Binding-site contacts:
Ligand atom O1 contacts residue THR55 of chain 1.A at 3.3 Å (h-bond).
Ligand atom O1 contacts residue ARG105 of chain 1.A at 2.5 Å (salt-bridge).
Ligand atom P contacts residue ARG105 of chain 1.A at 3.4 Å.
Ligand atom O1P contacts residue LYS84 of chain 2.A at 2.5 Å (salt-bridge).
Ligand atom O2P contacts residue ARG54 of chain 1.A at 3.0 Å (salt-bridge).
Ligand atom O2P contacts residue SER80 of chain 2.A at 3.4 Å (h-bond).
Ligand atom O1P contacts residue ALA51 of chain 1.A at 3.9 Å.
Ligand atom C5 contacts residue LEU267 of chain 1.A at 3.8 Å (hydrophobic).
Ligand atom O3P contacts residue ARG54 of chain 1.A at 3.9 Å.
Ligand atom O2P contacts residue THR53 of chain 1.A at 3.2 Å (h-bond).
Ligand atom O4 contacts residue PRO268 of chain 1.A at 3.7 Å.
Ligand atom C4 contacts residue LYS84 of chain 2.A at 3.5 Å.
Ligand atom O1P contacts residue ARG105 of chain 1.A at 2.7 Å (salt-bridge).
Ligand atom O1P contacts residue SER80 of chain 2.A at 2.9 Å (h-bond).
Ligand atom C1 contacts residue HIS134 of chain 1.A at 3.9 Å.
Ligand atom O3 contacts residue LYS84 of chain 2.A at 2.8 Å (salt-bridge).
Ligand atom O1 contacts residue HIS134 of chain 1.A at 2.8 Å.
Ligand atom O2 contacts residue ARG167 of chain 1.A at 2.6 Å (salt-bridge).
Ligand atom P contacts residue SER80 of chain 2.A at 3.8 Å.
Ligand atom O5 contacts residue ARG229 of chain 1.A at 2.9 Å (salt-bridge).
Ligand atom C1P contacts residue LEU267 of chain 1.A at 3.0 Å (hydrophobic).
Ligand atom O3P contacts residue ARG105 of chain 1.A at 2.9 Å (salt-bridge).
Ligand atom O4 contacts residue ARG229 of chain 1.A at 2.9 Å (salt-bridge).
Ligand atom N2 contacts residue LEU267 of chain 1.A at 3.0 Å (h-bond).
Ligand atom C1 contacts residue LEU267 of chain 1.A at 3.4 Å (hydrophobic).
Ligand atom O3P contacts residue THR53 of chain 1.A at 3.8 Å.
Ligand atom C5 contacts residue ARG229 of chain 1.A at 3.4 Å.
Ligand atom C4 contacts residue ARG105 of chain 1.A at 3.9 Å.
Ligand atom O3 contacts residue ARG105 of chain 1.A at 2.9 Å (salt-bridge).
Ligand atom O5 contacts residue GLN231 of chain 1.A at 3.1 Å (h-bond).
Ligand atom C3 contacts residue GLN231 of chain 1.A at 3.7 Å.
Ligand atom O3P contacts residue THR55 of chain 1.A at 2.8 Å (h-bond).
Ligand atom O3 contacts residue ARG167 of chain 1.A at 3.2 Å (salt-bridge).
Ligand atom C4 contacts residue ARG167 of chain 1.A at 3.2 Å.
Ligand atom O1P contacts residue SER52 of chain 1.A at 3.7 Å.
Ligand atom C1 contacts residue ARG105 of chain 1.A at 3.5 Å.
Ligand atom C5 contacts residue GLN231 of chain 1.A at 3.5 Å.
Ligand atom O5 contacts residue LEU267 of chain 1.A at 3.8 Å.
Ligand atom O4 contacts residue LYS84 of chain 2.A at 2.8 Å (salt-bridge).
Ligand atom O3P contacts residue SER52 of chain 1.A at 2.7 Å (h-bond).

Sequence of chain 2.A:
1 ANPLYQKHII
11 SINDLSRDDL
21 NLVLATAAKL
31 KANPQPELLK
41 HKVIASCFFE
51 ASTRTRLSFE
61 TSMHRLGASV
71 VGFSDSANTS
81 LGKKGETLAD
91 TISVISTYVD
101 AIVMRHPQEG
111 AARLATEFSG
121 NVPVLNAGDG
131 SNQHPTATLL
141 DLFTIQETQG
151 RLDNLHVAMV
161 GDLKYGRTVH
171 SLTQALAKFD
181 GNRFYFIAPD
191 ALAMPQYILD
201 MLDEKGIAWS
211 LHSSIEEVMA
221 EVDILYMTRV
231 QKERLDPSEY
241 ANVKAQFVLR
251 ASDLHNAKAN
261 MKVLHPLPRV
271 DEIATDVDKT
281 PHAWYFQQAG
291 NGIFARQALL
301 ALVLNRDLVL

The small molecule below binds the protein below.
Small molecule (SMILES): O=C(O)C[C@H](NC(=O)CP(=O)(O)O)C(=O)O

Sequence of chain 1.A:
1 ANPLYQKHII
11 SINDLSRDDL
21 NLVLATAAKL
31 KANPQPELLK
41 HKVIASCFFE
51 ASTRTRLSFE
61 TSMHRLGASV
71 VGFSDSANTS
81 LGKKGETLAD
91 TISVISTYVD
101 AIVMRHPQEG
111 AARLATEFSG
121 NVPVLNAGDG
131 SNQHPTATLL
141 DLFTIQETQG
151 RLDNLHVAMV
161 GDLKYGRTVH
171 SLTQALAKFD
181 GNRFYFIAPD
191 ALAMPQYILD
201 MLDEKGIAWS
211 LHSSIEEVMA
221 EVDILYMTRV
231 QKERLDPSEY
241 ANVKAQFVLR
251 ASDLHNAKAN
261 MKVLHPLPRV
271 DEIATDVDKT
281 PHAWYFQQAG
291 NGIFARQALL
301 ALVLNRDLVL